Binding-site contacts:
Ligand atom C2 contacts residue TYR170 of chain 1.B at 4.3 Å (hydrophobic).
Ligand atom C8 contacts residue LEU175 of chain 1.B at 3.6 Å (hydrophobic).
Ligand atom C5 contacts residue ASN146 of chain 1.B at 3.6 Å.
Ligand atom C3 contacts residue TYR170 of chain 1.B at 3.6 Å (hydrophobic).
Ligand atom O3 contacts residue TYR170 of chain 1.B at 4.0 Å.
Ligand atom C2 contacts residue ASN146 of chain 1.B at 2.5 Å.
Ligand atom N2 contacts residue TYR170 of chain 1.B at 3.6 Å.
Ligand atom C4 contacts residue ASN146 of chain 1.B at 4.1 Å.
Ligand atom C3 contacts residue ASN146 of chain 1.B at 3.8 Å.
Ligand atom C8 contacts residue TYR170 of chain 1.B at 3.6 Å (hydrophobic).
Ligand atom N2 contacts residue ILE132 of chain 1.B at 3.7 Å.
Ligand atom O5 contacts residue ARG130 of chain 1.B at 3.5 Å (salt-bridge).
Ligand atom C8 contacts residue ILE132 of chain 1.B at 3.7 Å (hydrophobic).
Ligand atom C7 contacts residue ASN146 of chain 1.B at 4.2 Å.
Ligand atom C1 contacts residue ILE132 of chain 1.B at 4.4 Å (hydrophobic).
Ligand atom O6 contacts residue ARG130 of chain 1.B at 3.4 Å.
Ligand atom C7 contacts residue ILE132 of chain 1.B at 4.2 Å (hydrophobic).
Ligand atom N2 contacts residue ASN146 of chain 1.B at 2.9 Å (h-bond).
Ligand atom C1 contacts residue ASN146 of chain 1.B at 1.4 Å.
Ligand atom C5 contacts residue ARG130 of chain 1.B at 3.8 Å.
Ligand atom O5 contacts residue ASN146 of chain 1.B at 2.3 Å (h-bond).
Ligand atom C7 contacts residue TYR170 of chain 1.B at 3.8 Å (hydrophobic).
Ligand atom C6 contacts residue ARG130 of chain 1.B at 4.3 Å.
Ligand atom O7 contacts residue TYR170 of chain 1.B at 3.9 Å.
Ligand atom C1 contacts residue ARG130 of chain 1.B at 3.7 Å.

This protein binds this small molecule.
Small molecule (SMILES): CC(=O)N[C@@H]1[C@@H](O)[C@H](O)[C@@H](CO)O[C@H]1O

Sequence of chain 1.B:
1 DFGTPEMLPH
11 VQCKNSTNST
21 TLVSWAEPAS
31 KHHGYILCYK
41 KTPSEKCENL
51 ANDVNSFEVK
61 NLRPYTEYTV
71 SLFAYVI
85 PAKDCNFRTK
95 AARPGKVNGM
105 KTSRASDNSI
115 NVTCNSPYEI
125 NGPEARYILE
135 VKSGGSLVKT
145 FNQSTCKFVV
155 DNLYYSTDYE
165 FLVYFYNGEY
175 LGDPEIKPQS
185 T